A protein and the small-molecule ligand that binds it are described below.
Small molecule (SMILES): CC(=O)N[C@H]1[C@H](O[C@H]2[C@H](O)[C@@H](NC(C)=O)CO[C@@H]2CO)O[C@H](CO)[C@@H](O)[C@@H]1O

Binding-site contacts:
Ligand atom O7 contacts residue ASN154 of chain 2.E at 3.2 Å (h-bond).
Ligand atom C8 contacts residue ASN154 of chain 2.E at 4.5 Å.
Ligand atom O7 contacts residue THR156 of chain 2.E at 4.5 Å.
Ligand atom C8 contacts residue THR156 of chain 2.E at 3.7 Å.
Ligand atom C7 contacts residue THR156 of chain 2.E at 3.6 Å.
Ligand atom C2 contacts residue THR156 of chain 2.E at 3.9 Å.
Ligand atom C7 contacts residue ASN154 of chain 2.E at 3.7 Å.
Ligand atom C3 contacts residue THR156 of chain 2.E at 4.4 Å.
Ligand atom C1 contacts residue THR156 of chain 2.E at 3.6 Å.
Ligand atom C1 contacts residue ASN154 of chain 2.E at 3.1 Å.
Ligand atom N2 contacts residue ASN154 of chain 2.E at 4.0 Å.
Ligand atom O5 contacts residue ASN154 of chain 2.E at 3.8 Å.
Ligand atom N2 contacts residue THR156 of chain 2.E at 3.2 Å.
Ligand atom O6 contacts residue MET151 of chain 2.E at 3.5 Å.
Ligand atom C2 contacts residue ASN154 of chain 2.E at 4.1 Å.
Ligand atom O5 contacts residue MET151 of chain 2.E at 4.2 Å.

Sequence of chain 2.E:
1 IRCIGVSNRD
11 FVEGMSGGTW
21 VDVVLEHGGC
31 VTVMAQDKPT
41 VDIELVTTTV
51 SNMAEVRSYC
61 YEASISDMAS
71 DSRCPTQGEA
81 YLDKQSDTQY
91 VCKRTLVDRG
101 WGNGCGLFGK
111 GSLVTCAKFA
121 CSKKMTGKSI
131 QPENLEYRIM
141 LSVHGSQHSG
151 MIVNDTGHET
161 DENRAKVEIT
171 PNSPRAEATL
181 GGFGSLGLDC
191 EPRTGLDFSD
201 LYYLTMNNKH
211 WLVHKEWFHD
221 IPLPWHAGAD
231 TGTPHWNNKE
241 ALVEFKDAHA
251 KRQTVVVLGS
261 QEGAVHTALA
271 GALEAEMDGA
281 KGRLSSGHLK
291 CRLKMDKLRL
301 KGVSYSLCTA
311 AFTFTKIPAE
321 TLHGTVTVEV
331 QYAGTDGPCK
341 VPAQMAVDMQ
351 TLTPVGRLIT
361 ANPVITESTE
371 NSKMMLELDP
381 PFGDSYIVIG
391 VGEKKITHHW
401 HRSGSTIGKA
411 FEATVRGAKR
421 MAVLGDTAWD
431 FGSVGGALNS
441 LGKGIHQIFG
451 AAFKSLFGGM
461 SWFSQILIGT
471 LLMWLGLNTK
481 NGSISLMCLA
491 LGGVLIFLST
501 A